Sequence of chain 37.C:
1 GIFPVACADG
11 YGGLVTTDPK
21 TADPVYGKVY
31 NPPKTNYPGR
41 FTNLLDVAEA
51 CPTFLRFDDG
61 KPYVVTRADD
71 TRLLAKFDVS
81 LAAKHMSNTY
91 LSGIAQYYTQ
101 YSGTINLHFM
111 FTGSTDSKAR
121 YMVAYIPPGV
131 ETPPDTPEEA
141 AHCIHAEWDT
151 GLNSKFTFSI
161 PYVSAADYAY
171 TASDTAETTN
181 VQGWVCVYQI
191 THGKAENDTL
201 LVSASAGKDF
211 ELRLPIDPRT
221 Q

A protein and the small-molecule ligand that binds it are described below.
Small molecule (SMILES): O=C(O)[C@@H]1O[C@@H](O[C@H]2[C@H](O)[C@@H](NS(=O)(=O)O)[C@@H](O)O[C@@H]2COS(=O)(=O)O)[C@H](OS(=O)(=O)O)[C@@H](O)[C@@H]1O[C@H]1O[C@H](COS(=O)(=O)O)[C@@H](O)[C@H](O)[C@H]1NS(=O)(=O)O

Sequence of chain 38.B:
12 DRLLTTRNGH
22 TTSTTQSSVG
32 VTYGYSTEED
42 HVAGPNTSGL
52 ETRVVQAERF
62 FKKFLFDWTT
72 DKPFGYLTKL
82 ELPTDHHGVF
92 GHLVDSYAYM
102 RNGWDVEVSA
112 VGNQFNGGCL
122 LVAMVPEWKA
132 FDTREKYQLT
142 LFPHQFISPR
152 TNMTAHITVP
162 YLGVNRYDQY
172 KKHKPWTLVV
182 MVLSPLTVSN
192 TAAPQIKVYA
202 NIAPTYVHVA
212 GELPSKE

Sequence of chain 38.A:
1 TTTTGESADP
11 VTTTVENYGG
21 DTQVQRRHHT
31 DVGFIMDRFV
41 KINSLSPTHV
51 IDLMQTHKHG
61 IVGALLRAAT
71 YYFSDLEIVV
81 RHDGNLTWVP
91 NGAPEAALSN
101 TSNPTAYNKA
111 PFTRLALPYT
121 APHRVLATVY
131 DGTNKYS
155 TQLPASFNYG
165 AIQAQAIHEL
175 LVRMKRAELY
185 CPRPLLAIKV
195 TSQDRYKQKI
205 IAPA

Binding-site contacts:
Ligand atom O5S contacts residue ARG56 of chain 37.C at 3.6 Å (salt-bridge).
Ligand atom O3 contacts residue ARG56 of chain 37.C at 3.9 Å.
Ligand atom O1 contacts residue ASP133 of chain 38.B at 4.1 Å.
Ligand atom O6 contacts residue ARG135 of chain 38.B at 3.6 Å.
Ligand atom S1 contacts residue ASP59 of chain 37.C at 3.7 Å.
Ligand atom O5S contacts residue ARG135 of chain 38.B at 3.6 Å.
Ligand atom S1 contacts residue ASP58 of chain 37.C at 3.7 Å.
Ligand atom O4S contacts residue ARG56 of chain 37.C at 2.5 Å (salt-bridge).
Ligand atom O2S contacts residue ASP58 of chain 37.C at 2.3 Å (salt-bridge).
Ligand atom O6S contacts residue ASN88 of chain 37.C at 3.9 Å.
Ligand atom S2 contacts residue ARG135 of chain 38.B at 4.0 Å.
Ligand atom C1 contacts residue ASP133 of chain 38.B at 4.0 Å.
Ligand atom O6S contacts residue ARG135 of chain 38.B at 3.7 Å.
Ligand atom C5 contacts residue THR134 of chain 38.B at 3.9 Å.
Ligand atom O5 contacts residue LYS193 of chain 38.A at 3.6 Å.
Ligand atom S2 contacts residue ASN88 of chain 37.C at 4.0 Å.
Ligand atom O1S contacts residue ASP58 of chain 37.C at 4.1 Å.
Ligand atom O2S contacts residue ARG56 of chain 37.C at 4.1 Å.
Ligand atom C5 contacts residue ARG135 of chain 38.B at 4.1 Å.
Ligand atom O6B contacts residue LYS193 of chain 38.A at 4.1 Å.
Ligand atom O4 contacts residue THR195 of chain 38.A at 3.7 Å.
Ligand atom O3 contacts residue LYS193 of chain 38.A at 2.8 Å (salt-bridge).
Ligand atom S2 contacts residue ARG56 of chain 37.C at 3.4 Å (salt-bridge).
Ligand atom O2S contacts residue ASP59 of chain 37.C at 3.2 Å.
Ligand atom O5 contacts residue ARG135 of chain 38.B at 3.2 Å.
Ligand atom C3 contacts residue LYS193 of chain 38.A at 3.6 Å.
Ligand atom C6 contacts residue THR134 of chain 38.B at 3.5 Å.
Ligand atom O6 contacts residue LYS193 of chain 38.A at 3.5 Å.
Ligand atom O6S contacts residue ARG56 of chain 37.C at 3.7 Å.
Ligand atom O3S contacts residue LYS193 of chain 38.A at 3.1 Å (salt-bridge).
Ligand atom O3 contacts residue ASP59 of chain 37.C at 4.0 Å.
Ligand atom C6 contacts residue ARG135 of chain 38.B at 3.8 Å.
Ligand atom C2 contacts residue LYS193 of chain 38.A at 3.6 Å.
Ligand atom C4 contacts residue LYS193 of chain 38.A at 3.4 Å.
Ligand atom C3 contacts residue ARG56 of chain 37.C at 3.9 Å.
Ligand atom O6S contacts residue LYS193 of chain 38.A at 3.4 Å.
Ligand atom O3S contacts residue THR134 of chain 38.B at 3.3 Å (h-bond).
Ligand atom N2 contacts residue ARG56 of chain 37.C at 3.9 Å.
Ligand atom O5S contacts residue ASN88 of chain 37.C at 3.0 Å (h-bond).
Ligand atom O1S contacts residue ASP59 of chain 37.C at 3.0 Å.